Binding-site contacts:
Ligand atom N2 contacts residue GLN212 of chain 1.E at 3.5 Å (h-bond).
Ligand atom O5 contacts residue ILE154 of chain 1.E at 3.4 Å (h-bond).
Ligand atom O3 contacts residue ASN173 of chain 1.E at 4.4 Å.
Ligand atom C6 contacts residue GLN212 of chain 1.E at 3.9 Å.
Ligand atom O5 contacts residue GLU153 of chain 1.E at 3.5 Å.
Ligand atom C3 contacts residue GLN212 of chain 1.E at 4.1 Å.
Ligand atom C1 contacts residue GLU152 of chain 1.E at 3.6 Å.
Ligand atom C1 contacts residue ASN173 of chain 1.E at 1.3 Å.
Ligand atom C5 contacts residue GLN212 of chain 1.E at 3.7 Å.
Ligand atom C2 contacts residue ASN173 of chain 1.E at 2.5 Å.
Ligand atom O5 contacts residue GLU152 of chain 1.E at 4.0 Å.
Ligand atom C5 contacts residue ILE154 of chain 1.E at 4.2 Å (hydrophobic).
Ligand atom C1 contacts residue GLN212 of chain 1.E at 4.1 Å.
Ligand atom C3 contacts residue ASN173 of chain 1.E at 3.8 Å.
Ligand atom C7 contacts residue GLN212 of chain 1.E at 4.5 Å.
Ligand atom C6 contacts residue ILE154 of chain 1.E at 4.0 Å (hydrophobic).
Ligand atom C4 contacts residue GLN212 of chain 1.E at 3.8 Å.
Ligand atom C8 contacts residue LYS174 of chain 1.E at 3.8 Å.
Ligand atom C2 contacts residue GLU152 of chain 1.E at 4.1 Å.
Ligand atom C5 contacts residue ASN173 of chain 1.E at 3.5 Å.
Ligand atom C7 contacts residue ASN173 of chain 1.E at 4.0 Å.
Ligand atom C1 contacts residue GLU153 of chain 1.E at 4.1 Å.
Ligand atom O6 contacts residue ILE154 of chain 1.E at 3.5 Å (h-bond).
Ligand atom O4 contacts residue GLU215 of chain 1.E at 4.5 Å.
Ligand atom O5 contacts residue GLN212 of chain 1.E at 4.5 Å.
Ligand atom C1 contacts residue ILE154 of chain 1.E at 4.1 Å (hydrophobic).
Ligand atom O6 contacts residue GLU153 of chain 1.E at 3.4 Å.
Ligand atom C2 contacts residue GLN212 of chain 1.E at 4.0 Å.
Ligand atom O5 contacts residue ASN173 of chain 1.E at 2.3 Å (h-bond).
Ligand atom O6 contacts residue LYS216 of chain 1.E at 4.2 Å.
Ligand atom O7 contacts residue ASN173 of chain 1.E at 4.4 Å.
Ligand atom N2 contacts residue ASN173 of chain 1.E at 3.2 Å (h-bond).
Ligand atom O4 contacts residue GLN212 of chain 1.E at 3.1 Å (h-bond).
Ligand atom C4 contacts residue ASN173 of chain 1.E at 4.2 Å.

Sequence of chain 1.E:
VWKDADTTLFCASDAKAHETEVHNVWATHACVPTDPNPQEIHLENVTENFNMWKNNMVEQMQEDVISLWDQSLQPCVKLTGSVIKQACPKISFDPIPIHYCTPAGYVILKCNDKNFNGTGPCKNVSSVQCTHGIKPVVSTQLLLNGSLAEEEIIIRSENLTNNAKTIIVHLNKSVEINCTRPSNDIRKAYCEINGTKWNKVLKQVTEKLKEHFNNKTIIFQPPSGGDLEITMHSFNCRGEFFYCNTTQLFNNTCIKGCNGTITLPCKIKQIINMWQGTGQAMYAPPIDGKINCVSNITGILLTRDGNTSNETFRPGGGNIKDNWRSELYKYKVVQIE

A small-molecule ligand and the protein it binds are described below.
Small molecule (SMILES): CC(=O)N[C@@H]1[C@@H](O)[C@H](O)[C@@H](CO)O[C@H]1O